A small-molecule ligand and the protein it binds are described below.
Small molecule (SMILES): CC(=O)N[C@@H]1[C@@H](O)[C@H](O)[C@@H](CO)O[C@H]1O

Sequence of chain 1.P:
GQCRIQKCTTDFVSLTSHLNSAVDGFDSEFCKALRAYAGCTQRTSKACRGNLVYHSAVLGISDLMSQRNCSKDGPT

Binding-site contacts:
Ligand atom C8 contacts residue GLN69 of chain 1.P at 4.2 Å.
Ligand atom N2 contacts residue GLN69 of chain 1.P at 3.7 Å.
Ligand atom O5 contacts residue ASN71 of chain 1.P at 2.3 Å (h-bond).
Ligand atom C7 contacts residue ASN71 of chain 1.P at 3.1 Å.
Ligand atom C5 contacts residue ASN71 of chain 1.P at 3.6 Å.
Ligand atom C8 contacts residue ARG70 of chain 1.P at 3.7 Å.
Ligand atom C4 contacts residue ASN71 of chain 1.P at 4.2 Å.
Ligand atom C7 contacts residue ASP29 of chain 1.P at 4.5 Å.
Ligand atom C2 contacts residue ASN71 of chain 1.P at 2.5 Å.
Ligand atom C1 contacts residue ASN71 of chain 1.P at 1.4 Å.
Ligand atom C3 contacts residue ASN71 of chain 1.P at 3.8 Å.
Ligand atom C8 contacts residue ASN71 of chain 1.P at 4.3 Å.
Ligand atom C8 contacts residue ASP29 of chain 1.P at 3.5 Å.
Ligand atom O7 contacts residue ARG70 of chain 1.P at 3.7 Å.
Ligand atom O7 contacts residue ASP29 of chain 1.P at 4.3 Å.
Ligand atom C2 contacts residue GLN69 of chain 1.P at 4.4 Å.
Ligand atom C7 contacts residue GLN69 of chain 1.P at 4.2 Å.
Ligand atom N2 contacts residue ASN71 of chain 1.P at 2.9 Å (h-bond).
Ligand atom C1 contacts residue GLN69 of chain 1.P at 4.0 Å.
Ligand atom C7 contacts residue ARG70 of chain 1.P at 3.8 Å.
Ligand atom O7 contacts residue ASN71 of chain 1.P at 2.9 Å (h-bond).